Sequence of chain 1.B:
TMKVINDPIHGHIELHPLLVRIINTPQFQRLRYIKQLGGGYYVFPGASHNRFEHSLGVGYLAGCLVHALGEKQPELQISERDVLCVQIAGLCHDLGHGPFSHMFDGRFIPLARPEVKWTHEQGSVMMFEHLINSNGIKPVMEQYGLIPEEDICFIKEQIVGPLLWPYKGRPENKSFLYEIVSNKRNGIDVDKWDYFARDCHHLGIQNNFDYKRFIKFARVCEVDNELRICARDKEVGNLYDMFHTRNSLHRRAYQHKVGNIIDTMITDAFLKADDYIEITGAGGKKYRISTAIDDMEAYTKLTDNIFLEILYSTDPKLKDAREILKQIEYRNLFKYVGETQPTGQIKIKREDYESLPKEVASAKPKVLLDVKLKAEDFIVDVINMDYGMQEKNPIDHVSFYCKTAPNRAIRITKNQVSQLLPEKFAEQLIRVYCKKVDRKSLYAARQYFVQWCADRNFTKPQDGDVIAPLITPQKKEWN

This small molecule binds to this protein.
Small molecule (SMILES): Nc1ncnc2c1ncn2[C@H]1C[C@H](O)[C@@H](CO[P](=O)(O)N[P](=O)(O)OP(=O)(O)O)O1

Sequence of chain 1.A:
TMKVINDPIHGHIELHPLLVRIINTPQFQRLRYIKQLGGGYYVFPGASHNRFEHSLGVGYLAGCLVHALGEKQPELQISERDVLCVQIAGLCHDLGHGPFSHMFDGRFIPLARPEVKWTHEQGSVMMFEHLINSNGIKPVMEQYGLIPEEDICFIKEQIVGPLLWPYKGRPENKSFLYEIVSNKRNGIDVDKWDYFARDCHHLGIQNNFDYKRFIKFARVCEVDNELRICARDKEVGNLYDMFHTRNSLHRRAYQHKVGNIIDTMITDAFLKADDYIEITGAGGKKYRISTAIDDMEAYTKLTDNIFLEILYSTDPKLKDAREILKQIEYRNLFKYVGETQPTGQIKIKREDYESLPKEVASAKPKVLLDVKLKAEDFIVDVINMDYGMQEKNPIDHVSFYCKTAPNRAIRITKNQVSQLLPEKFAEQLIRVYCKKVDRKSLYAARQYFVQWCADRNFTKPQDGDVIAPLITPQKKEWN

Binding-site contacts:
Ligand atom O1A contacts residue ARG227 of chain 2.B at 2.6 Å (salt-bridge).
Ligand atom O2A contacts residue LYS271 of chain 1.A at 3.4 Å (salt-bridge).
Ligand atom C3' contacts residue CZF1 of chain 1.P at 3.4 Å.
Ligand atom O2G contacts residue CZF1 of chain 1.P at 2.9 Å (h-bond).
Ligand atom O3' contacts residue ASN13 of chain 1.B at 2.9 Å (h-bond).
Ligand atom C2' contacts residue PHE51 of chain 1.A at 3.4 Å (hydrophobic).
Ligand atom O2G contacts residue MN1 of chain 1.N at 1.9 Å.
Ligand atom O2A contacts residue HIS270 of chain 1.A at 2.6 Å (h-bond).
Ligand atom O1A contacts residue LYS248 of chain 2.B at 2.9 Å (salt-bridge).
Ligand atom O2B contacts residue HIS270 of chain 1.A at 3.3 Å.
Ligand atom O1G contacts residue LYS248 of chain 2.B at 3.2 Å (salt-bridge).
Ligand atom N9 contacts residue PHE51 of chain 1.A at 3.5 Å.
Ligand atom C1' contacts residue PHE51 of chain 1.A at 3.4 Å (hydrophobic).
Ligand atom O1G contacts residue ARG246 of chain 2.B at 2.8 Å (salt-bridge).
Ligand atom C5' contacts residue VAL11 of chain 1.B at 3.3 Å (hydrophobic).
Ligand atom O3B contacts residue LYS271 of chain 1.A at 3.4 Å (salt-bridge).
Ligand atom O3' contacts residue VAL50 of chain 1.A at 2.7 Å (h-bond).
Ligand atom N7 contacts residue ARG227 of chain 2.B at 3.5 Å (salt-bridge).
Ligand atom N3A contacts residue LYS248 of chain 2.B at 3.6 Å (salt-bridge).
Ligand atom N9 contacts residue ARG227 of chain 2.B at 3.2 Å (salt-bridge).
Ligand atom O3G contacts residue LYS417 of chain 2.B at 3.5 Å.
Ligand atom N3 contacts residue ASN13 of chain 1.B at 3.1 Å (h-bond).
Ligand atom N6 contacts residue ASN252 of chain 2.B at 2.8 Å (h-bond).
Ligand atom O4' contacts residue ARG227 of chain 2.B at 3.0 Å (salt-bridge).
Ligand atom N6 contacts residue ARG266 of chain 1.A at 3.3 Å.
Ligand atom O1B contacts residue CZF1 of chain 1.P at 2.7 Å (h-bond).
Ligand atom PB contacts residue MN1 of chain 1.N at 3.5 Å.
Ligand atom O3G contacts residue ARG246 of chain 2.B at 3.2 Å (salt-bridge).
Ligand atom C5' contacts residue CZF1 of chain 1.P at 3.4 Å.
Ligand atom N3 contacts residue ARG227 of chain 2.B at 3.4 Å (salt-bridge).
Ligand atom O3B contacts residue MN1 of chain 1.N at 3.6 Å.
Ligand atom O2B contacts residue LYS271 of chain 1.A at 2.7 Å (salt-bridge).
Ligand atom PG contacts residue MN1 of chain 1.N at 3.3 Å.
Ligand atom C4 contacts residue ARG227 of chain 2.B at 3.1 Å.
Ligand atom O2G contacts residue LYS417 of chain 2.B at 3.2 Å (salt-bridge).
Ligand atom C5 contacts residue ARG227 of chain 2.B at 3.4 Å.
Ligand atom O1B contacts residue MN1 of chain 1.N at 2.3 Å.
Ligand atom C4' contacts residue CZF1 of chain 1.P at 3.5 Å.
Ligand atom C3' contacts residue VAL50 of chain 1.A at 3.3 Å (hydrophobic).
Ligand atom O4' contacts residue ASN13 of chain 1.B at 3.5 Å.

Sequence of chain 2.B:
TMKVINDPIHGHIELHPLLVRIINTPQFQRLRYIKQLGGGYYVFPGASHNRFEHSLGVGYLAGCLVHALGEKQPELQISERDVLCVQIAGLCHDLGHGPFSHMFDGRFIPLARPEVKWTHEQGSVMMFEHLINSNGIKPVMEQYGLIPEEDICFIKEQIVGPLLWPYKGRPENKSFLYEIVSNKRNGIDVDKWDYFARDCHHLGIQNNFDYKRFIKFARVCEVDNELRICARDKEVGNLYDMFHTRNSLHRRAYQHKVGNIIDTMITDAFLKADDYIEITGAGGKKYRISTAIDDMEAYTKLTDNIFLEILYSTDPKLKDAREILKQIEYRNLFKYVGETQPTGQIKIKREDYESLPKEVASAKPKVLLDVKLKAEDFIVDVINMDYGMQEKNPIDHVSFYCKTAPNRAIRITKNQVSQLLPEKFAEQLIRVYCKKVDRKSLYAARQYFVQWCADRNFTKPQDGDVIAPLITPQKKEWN